Binding-site contacts:
Ligand atom O contacts residue THR64 of chain 1.B at 4.0 Å.
Ligand atom O3 contacts residue PRO67 of chain 1.B at 4.1 Å.
Ligand atom O4 contacts residue THR64 of chain 1.B at 3.4 Å.
Ligand atom N contacts residue GLY279 of chain 1.B at 3.6 Å.
Ligand atom C11 contacts residue HIS92 of chain 1.B at 3.5 Å.
Ligand atom C12 contacts residue PRO67 of chain 1.B at 4.0 Å (hydrophobic).
Ligand atom C4 contacts residue ALA282 of chain 1.B at 4.1 Å (hydrophobic).
Ligand atom C2 contacts residue LYS283 of chain 1.B at 3.9 Å.
Ligand atom O4 contacts residue ARG87 of chain 1.B at 3.7 Å.
Ligand atom C5 contacts residue HIS92 of chain 1.B at 4.1 Å.
Ligand atom C7 contacts residue PRO67 of chain 1.B at 3.7 Å (hydrophobic).
Ligand atom O4 contacts residue ALA282 of chain 1.B at 3.5 Å.
Ligand atom O4 contacts residue SER278 of chain 1.B at 3.1 Å.
Ligand atom O5 contacts residue SER278 of chain 1.B at 4.0 Å.
Ligand atom C9 contacts residue TYR97 of chain 1.B at 4.1 Å (hydrophobic).
Ligand atom C11 contacts residue TYR97 of chain 1.B at 3.6 Å (hydrophobic).
Ligand atom C10 contacts residue GLY93 of chain 1.B at 3.5 Å.
Ligand atom O contacts residue ARG87 of chain 1.B at 3.4 Å (salt-bridge).
Ligand atom C8 contacts residue PRO67 of chain 1.B at 3.9 Å (hydrophobic).
Ligand atom O1 contacts residue LYS283 of chain 1.B at 3.1 Å.
Ligand atom O contacts residue ASN89 of chain 1.B at 2.3 Å (h-bond).
Ligand atom C12 contacts residue HIS92 of chain 1.B at 3.3 Å.
Ligand atom C contacts residue ALA282 of chain 1.B at 3.6 Å (hydrophobic).
Ligand atom C1 contacts residue ALA282 of chain 1.B at 3.8 Å (hydrophobic).
Ligand atom C3 contacts residue ALA282 of chain 1.B at 3.7 Å (hydrophobic).
Ligand atom O contacts residue HIS92 of chain 1.B at 4.0 Å.
Ligand atom C4 contacts residue HIS92 of chain 1.B at 3.6 Å.
Ligand atom C3 contacts residue HIS92 of chain 1.B at 3.6 Å.
Ligand atom S contacts residue ASN89 of chain 1.B at 3.6 Å.
Ligand atom O2 contacts residue HIS92 of chain 1.B at 3.7 Å.
Ligand atom O3 contacts residue LYS283 of chain 1.B at 2.8 Å (salt-bridge).
Ligand atom C contacts residue HIS92 of chain 1.B at 4.1 Å.
Ligand atom C7 contacts residue HIS92 of chain 1.B at 3.8 Å.
Ligand atom C6 contacts residue PRO67 of chain 1.B at 4.0 Å (hydrophobic).
Ligand atom C13 contacts residue HIS92 of chain 1.B at 3.4 Å.
Ligand atom C6 contacts residue LYS283 of chain 1.B at 4.0 Å.
Ligand atom C10 contacts residue TYR97 of chain 1.B at 3.4 Å (hydrophobic).
Ligand atom O2 contacts residue ASN89 of chain 1.B at 3.8 Å.
Ligand atom O4 contacts residue GLY279 of chain 1.B at 3.4 Å (h-bond).
Ligand atom C11 contacts residue GLY93 of chain 1.B at 3.7 Å.

Sequence of chain 1.B:
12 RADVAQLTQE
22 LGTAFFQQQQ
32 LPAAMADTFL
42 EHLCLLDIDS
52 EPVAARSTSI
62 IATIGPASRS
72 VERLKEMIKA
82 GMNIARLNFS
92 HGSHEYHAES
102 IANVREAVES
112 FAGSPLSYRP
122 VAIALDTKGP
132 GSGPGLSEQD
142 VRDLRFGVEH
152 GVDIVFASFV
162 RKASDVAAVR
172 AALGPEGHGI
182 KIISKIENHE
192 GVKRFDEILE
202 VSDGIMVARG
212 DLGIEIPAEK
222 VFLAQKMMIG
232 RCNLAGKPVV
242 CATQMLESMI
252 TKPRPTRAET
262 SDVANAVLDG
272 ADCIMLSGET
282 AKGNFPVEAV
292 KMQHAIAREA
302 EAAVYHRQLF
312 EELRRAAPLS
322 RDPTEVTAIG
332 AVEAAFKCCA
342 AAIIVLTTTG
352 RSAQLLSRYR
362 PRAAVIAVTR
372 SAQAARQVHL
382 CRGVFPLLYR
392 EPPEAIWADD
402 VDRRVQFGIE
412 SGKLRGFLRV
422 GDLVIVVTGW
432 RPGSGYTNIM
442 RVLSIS

A protein and the small-molecule ligand that binds it are described below.
Small molecule (SMILES): Nc1c(S(=O)(=O)O)cc2c(c1O)C(=O)c1ccccc1C2=O